This small molecule binds to this protein.
Small molecule (SMILES): CC(C)(CO[P](=O)(O)O[P](=O)(O)OC[C@H]1O[C@@H](n2cnc3c(N)ncnc32)[C@H](O)[C@@H]1OP(=O)(O)O)[C@@H](O)C(=O)NCCC(=O)NCCNC(=O)Cc1cc(O)cc(O)c1

Binding-site contacts:
Ligand atom N1A contacts residue ASN238 of chain 1.H at 3.2 Å.
Ligand atom N6A contacts residue ALA235 of chain 1.H at 3.0 Å (h-bond).
Ligand atom N1A contacts residue ALA190 of chain 1.H at 3.6 Å.
Ligand atom OAL contacts residue PHE252 of chain 1.H at 3.5 Å.
Ligand atom O9A contacts residue LYS240 of chain 1.H at 2.4 Å (salt-bridge).
Ligand atom N4P contacts residue ALA235 of chain 1.H at 3.0 Å (h-bond).
Ligand atom CAF contacts residue GLN301 of chain 1.H at 3.6 Å.
Ligand atom N7A contacts residue ALA235 of chain 1.H at 3.6 Å.
Ligand atom N1A contacts residue ILE237 of chain 1.H at 3.2 Å (h-bond).
Ligand atom OAK contacts residue ILE327 of chain 1.H at 3.1 Å (h-bond).
Ligand atom N8P contacts residue PHE434 of chain 1.H at 3.3 Å.
Ligand atom O2' contacts residue LYS240 of chain 1.H at 2.5 Å (salt-bridge).
Ligand atom C2A contacts residue ASN238 of chain 1.H at 3.5 Å.
Ligand atom OAK contacts residue GLY329 of chain 1.H at 3.2 Å (h-bond).
Ligand atom C5' contacts residue HIS224 of chain 1.H at 3.4 Å.
Ligand atom P3' contacts residue LYS240 of chain 1.H at 3.6 Å.
Ligand atom CAI contacts residue LEU253 of chain 1.H at 3.6 Å (hydrophobic).
Ligand atom OAL contacts residue ARG256 of chain 1.H at 3.2 Å.
Ligand atom OAD contacts residue GLY298 of chain 1.H at 3.1 Å (h-bond).
Ligand atom OAL contacts residue GLU191 of chain 1.H at 2.9 Å (salt-bridge).
Ligand atom O2A contacts residue ARG226 of chain 1.H at 3.5 Å.
Ligand atom N6A contacts residue ILE237 of chain 1.H at 2.9 Å (h-bond).
Ligand atom OAD contacts residue ILE237 of chain 1.H at 3.0 Å (h-bond).
Ligand atom CAH contacts residue GLY329 of chain 1.H at 3.5 Å.
Ligand atom O8A contacts residue HIS224 of chain 1.H at 3.2 Å (h-bond).
Ligand atom CAH contacts residue ILE327 of chain 1.H at 3.4 Å (hydrophobic).
Ligand atom OAK contacts residue GLN418 of chain 1.H at 2.9 Å (h-bond).
Ligand atom N1A contacts residue LEU239 of chain 1.H at 3.1 Å (h-bond).
Ligand atom O5A contacts residue TYR227 of chain 1.H at 2.7 Å (h-bond).
Ligand atom OAK contacts residue LEU253 of chain 1.H at 3.5 Å.
Ligand atom C7P contacts residue PHE434 of chain 1.H at 3.5 Å (hydrophobic).
Ligand atom CAG contacts residue ILE326 of chain 1.H at 3.3 Å (hydrophobic).
Ligand atom OAD contacts residue GLY297 of chain 1.H at 3.6 Å.
Ligand atom O5' contacts residue LEU188 of chain 1.H at 3.5 Å.
Ligand atom CAI contacts residue ARG256 of chain 1.H at 3.6 Å.
Ligand atom CAG contacts residue ILE327 of chain 1.H at 3.0 Å (hydrophobic).
Ligand atom C7P contacts residue LEU239 of chain 1.H at 3.4 Å (hydrophobic).
Ligand atom C6P contacts residue ALA235 of chain 1.H at 3.5 Å (hydrophobic).
Ligand atom C6A contacts residue ILE237 of chain 1.H at 3.5 Å (hydrophobic).
Ligand atom CAE contacts residue GLN301 of chain 1.H at 3.6 Å.

Sequence of chain 1.H:
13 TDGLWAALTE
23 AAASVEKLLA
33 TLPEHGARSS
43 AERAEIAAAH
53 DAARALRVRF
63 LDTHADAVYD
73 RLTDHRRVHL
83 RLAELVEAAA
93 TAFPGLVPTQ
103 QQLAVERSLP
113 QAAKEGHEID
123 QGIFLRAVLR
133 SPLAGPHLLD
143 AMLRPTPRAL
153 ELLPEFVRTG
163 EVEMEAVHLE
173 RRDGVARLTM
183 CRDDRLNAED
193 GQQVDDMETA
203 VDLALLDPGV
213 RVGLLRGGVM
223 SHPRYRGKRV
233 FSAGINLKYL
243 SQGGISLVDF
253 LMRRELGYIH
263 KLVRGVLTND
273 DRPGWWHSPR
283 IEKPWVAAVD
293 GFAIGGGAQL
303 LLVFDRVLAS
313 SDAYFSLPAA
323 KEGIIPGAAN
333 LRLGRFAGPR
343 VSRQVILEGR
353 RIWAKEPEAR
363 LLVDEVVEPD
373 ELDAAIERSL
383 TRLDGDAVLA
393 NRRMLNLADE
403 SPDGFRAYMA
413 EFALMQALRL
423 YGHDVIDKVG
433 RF